Sequence of chain 5.A:
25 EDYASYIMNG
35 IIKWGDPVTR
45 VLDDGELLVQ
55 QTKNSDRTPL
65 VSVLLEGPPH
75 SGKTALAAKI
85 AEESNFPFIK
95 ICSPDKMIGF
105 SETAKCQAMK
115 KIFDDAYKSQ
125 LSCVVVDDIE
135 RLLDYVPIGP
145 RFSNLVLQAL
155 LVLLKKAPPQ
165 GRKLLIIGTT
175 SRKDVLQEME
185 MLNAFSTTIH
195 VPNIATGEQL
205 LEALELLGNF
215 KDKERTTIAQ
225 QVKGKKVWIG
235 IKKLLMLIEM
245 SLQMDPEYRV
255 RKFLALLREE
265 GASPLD

The protein below binds the small molecule below.
Small molecule (SMILES): Nc1ncnc2c1ncn2[C@@H]1O[C@H](CO[P](=O)(O)O[P](=O)(O)NP(=O)(O)O)[C@@H](O)[C@H]1O

Sequence of chain 3.A:
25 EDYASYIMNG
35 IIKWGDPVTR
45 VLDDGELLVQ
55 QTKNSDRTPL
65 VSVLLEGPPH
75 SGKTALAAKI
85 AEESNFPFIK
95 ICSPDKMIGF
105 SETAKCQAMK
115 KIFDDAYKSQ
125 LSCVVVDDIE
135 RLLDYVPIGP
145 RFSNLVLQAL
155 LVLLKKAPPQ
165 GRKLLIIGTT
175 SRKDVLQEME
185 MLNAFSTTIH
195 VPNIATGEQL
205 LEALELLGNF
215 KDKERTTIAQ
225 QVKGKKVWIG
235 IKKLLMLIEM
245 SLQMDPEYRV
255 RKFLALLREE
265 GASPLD

Binding-site contacts:
Ligand atom PG contacts residue LYS159 of chain 5.A at 3.6 Å.
Ligand atom O2' contacts residue ASN33 of chain 3.A at 2.8 Å (h-bond).
Ligand atom N3B contacts residue MG1 of chain 3.B at 3.2 Å.
Ligand atom O2B contacts residue GLY76 of chain 3.A at 2.8 Å (h-bond).
Ligand atom O2G contacts residue MG1 of chain 3.B at 2.1 Å.
Ligand atom C8 contacts residue GLY34 of chain 3.A at 3.0 Å.
Ligand atom PG contacts residue MG1 of chain 3.B at 3.3 Å.
Ligand atom N7 contacts residue ILE35 of chain 3.A at 3.5 Å.
Ligand atom O1B contacts residue MG1 of chain 3.B at 2.1 Å.
Ligand atom O1B contacts residue THR78 of chain 3.A at 2.9 Å (h-bond).
Ligand atom O1B contacts residue LYS77 of chain 3.A at 3.5 Å (salt-bridge).
Ligand atom C8 contacts residue ASN33 of chain 3.A at 3.4 Å.
Ligand atom O2B contacts residue SER75 of chain 3.A at 3.1 Å (h-bond).
Ligand atom N7 contacts residue GLY34 of chain 3.A at 3.4 Å (h-bond).
Ligand atom N9 contacts residue GLY34 of chain 3.A at 3.0 Å (h-bond).
Ligand atom O3A contacts residue GLY76 of chain 3.A at 3.5 Å.
Ligand atom O2G contacts residue LYS159 of chain 5.A at 3.3 Å (salt-bridge).
Ligand atom N3 contacts residue ALA79 of chain 3.A at 3.5 Å.
Ligand atom O1G contacts residue PRO73 of chain 3.A at 3.4 Å.
Ligand atom C2 contacts residue GLY76 of chain 3.A at 3.4 Å.
Ligand atom O3G contacts residue LYS159 of chain 5.A at 3.0 Å (salt-bridge).
Ligand atom O2B contacts residue HIS74 of chain 3.A at 3.4 Å.
Ligand atom O1G contacts residue SER175 of chain 3.A at 3.3 Å (h-bond).
Ligand atom O3' contacts residue ASN33 of chain 3.A at 3.3 Å (h-bond).
Ligand atom C1' contacts residue GLY34 of chain 3.A at 3.5 Å.
Ligand atom O1G contacts residue LYS77 of chain 3.A at 2.9 Å (salt-bridge).
Ligand atom C5 contacts residue GLY34 of chain 3.A at 3.6 Å.
Ligand atom PB contacts residue LYS77 of chain 3.A at 3.6 Å.
Ligand atom O1A contacts residue THR78 of chain 3.A at 3.5 Å (h-bond).
Ligand atom O2B contacts residue LYS77 of chain 3.A at 2.7 Å (salt-bridge).
Ligand atom N7 contacts residue ILE36 of chain 3.A at 2.9 Å (h-bond).
Ligand atom N6 contacts residue ILE36 of chain 3.A at 2.9 Å (h-bond).
Ligand atom PB contacts residue MG1 of chain 3.B at 3.2 Å.
Ligand atom O5' contacts residue LYS236 of chain 3.A at 3.3 Å.
Ligand atom C4 contacts residue GLY34 of chain 3.A at 3.4 Å.
Ligand atom O1A contacts residue ALA79 of chain 3.A at 2.8 Å (h-bond).
Ligand atom O2' contacts residue ILE31 of chain 3.A at 3.6 Å.
Ligand atom O2' contacts residue GLY34 of chain 3.A at 2.7 Å (h-bond).
Ligand atom C2' contacts residue GLY34 of chain 3.A at 3.3 Å.
Ligand atom O1G contacts residue HIS74 of chain 3.A at 2.7 Å (h-bond).